Sequence of chain 1.H:
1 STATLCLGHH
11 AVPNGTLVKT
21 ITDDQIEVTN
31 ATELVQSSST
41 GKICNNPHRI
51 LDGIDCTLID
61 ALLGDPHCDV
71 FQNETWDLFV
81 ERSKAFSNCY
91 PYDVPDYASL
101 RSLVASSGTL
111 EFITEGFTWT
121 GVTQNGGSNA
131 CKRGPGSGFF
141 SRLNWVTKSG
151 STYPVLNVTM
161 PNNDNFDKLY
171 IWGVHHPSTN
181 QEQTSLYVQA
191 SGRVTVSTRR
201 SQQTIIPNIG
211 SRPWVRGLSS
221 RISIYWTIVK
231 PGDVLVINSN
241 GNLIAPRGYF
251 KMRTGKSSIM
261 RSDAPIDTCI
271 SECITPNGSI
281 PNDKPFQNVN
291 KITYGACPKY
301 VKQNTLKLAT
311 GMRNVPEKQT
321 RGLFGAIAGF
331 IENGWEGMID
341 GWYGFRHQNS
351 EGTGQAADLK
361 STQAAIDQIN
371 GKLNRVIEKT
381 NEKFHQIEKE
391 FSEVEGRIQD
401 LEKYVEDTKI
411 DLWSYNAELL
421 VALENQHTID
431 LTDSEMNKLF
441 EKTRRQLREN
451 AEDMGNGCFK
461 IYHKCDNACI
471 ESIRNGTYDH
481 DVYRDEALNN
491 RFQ

The small molecule below binds the protein below.
Small molecule (SMILES): CC(=O)N[C@H]1[C@H](O[C@H]2[C@H](O)[C@@H](NC(C)=O)CO[C@@H]2CO)O[C@H](CO)[C@@H](O[C@@H]2O[C@H](CO[C@H]3O[C@H](CO[C@H]4O[C@H](CO)[C@@H](O)[C@H](O)[C@@H]4O)[C@@H](O)[C@H](O[C@H]4O[C@H](CO)[C@@H](O)[C@H](O)[C@@H]4O)[C@@H]3O)[C@@H](O)[C@H](O[C@H]3O[C@H](CO)[C@@H](O)[C@H](O)[C@@H]3O)[C@@H]2O)[C@@H]1O

Binding-site contacts:
Ligand atom O7 contacts residue MET106 of chain 1.T at 4.0 Å.
Ligand atom C6 contacts residue ARG103 of chain 1.T at 3.9 Å.
Ligand atom O7 contacts residue ASP55 of chain 1.T at 2.6 Å (salt-bridge).
Ligand atom O2 contacts residue GLY56 of chain 1.T at 3.4 Å (h-bond).
Ligand atom C1 contacts residue VAL289 of chain 1.H at 4.1 Å (hydrophobic).
Ligand atom O5 contacts residue GLY104 of chain 1.T at 3.2 Å (h-bond).
Ligand atom C4 contacts residue GLN57 of chain 1.T at 4.1 Å.
Ligand atom C7 contacts residue ASP55 of chain 1.T at 3.1 Å.
Ligand atom O7 contacts residue ASN277 of chain 1.H at 4.0 Å.
Ligand atom O6 contacts residue ARG103 of chain 1.T at 2.6 Å (salt-bridge).
Ligand atom C6 contacts residue GLY104 of chain 1.T at 4.1 Å.
Ligand atom C3 contacts residue ASN277 of chain 1.H at 3.8 Å.
Ligand atom C2 contacts residue GLN57 of chain 1.T at 4.0 Å.
Ligand atom O4 contacts residue TYR54 of chain 1.T at 4.0 Å.
Ligand atom C1 contacts residue GLY104 of chain 1.T at 3.7 Å.
Ligand atom O2 contacts residue GLN57 of chain 1.T at 3.5 Å (h-bond).
Ligand atom N2 contacts residue ASN277 of chain 1.H at 2.8 Å (h-bond).
Ligand atom O2 contacts residue ASP55 of chain 1.T at 3.8 Å.
Ligand atom C7 contacts residue ASN277 of chain 1.H at 3.8 Å.
Ligand atom O4 contacts residue LYS291 of chain 1.H at 3.5 Å (salt-bridge).
Ligand atom C3 contacts residue LYS291 of chain 1.H at 4.3 Å.
Ligand atom C2 contacts residue ASN277 of chain 1.H at 2.4 Å.
Ligand atom C5 contacts residue GLN57 of chain 1.T at 3.4 Å.
Ligand atom O3 contacts residue LYS291 of chain 1.H at 3.5 Å (salt-bridge).
Ligand atom C8 contacts residue ASP55 of chain 1.T at 2.9 Å.
Ligand atom O6 contacts residue THR58 of chain 1.T at 3.7 Å.
Ligand atom C6 contacts residue GLN57 of chain 1.T at 3.8 Å.
Ligand atom C2 contacts residue VAL289 of chain 1.H at 4.3 Å (hydrophobic).
Ligand atom O5 contacts residue ASN277 of chain 1.H at 2.4 Å (h-bond).
Ligand atom N2 contacts residue ASP55 of chain 1.T at 4.4 Å.
Ligand atom C4 contacts residue LYS291 of chain 1.H at 4.4 Å.
Ligand atom C4 contacts residue ASN277 of chain 1.H at 4.2 Å.
Ligand atom C5 contacts residue ASN277 of chain 1.H at 3.7 Å.
Ligand atom C1 contacts residue ASN277 of chain 1.H at 1.4 Å.
Ligand atom O3 contacts residue TYR54 of chain 1.T at 4.0 Å.
Ligand atom O4 contacts residue GLN57 of chain 1.T at 3.6 Å.
Ligand atom N2 contacts residue VAL289 of chain 1.H at 3.6 Å.
Ligand atom O6 contacts residue GLY104 of chain 1.T at 3.4 Å (h-bond).
Ligand atom O6 contacts residue THR74 of chain 1.T at 4.2 Å.
Ligand atom O6 contacts residue ASP55 of chain 1.T at 4.4 Å.

Sequence of chain 1.T:
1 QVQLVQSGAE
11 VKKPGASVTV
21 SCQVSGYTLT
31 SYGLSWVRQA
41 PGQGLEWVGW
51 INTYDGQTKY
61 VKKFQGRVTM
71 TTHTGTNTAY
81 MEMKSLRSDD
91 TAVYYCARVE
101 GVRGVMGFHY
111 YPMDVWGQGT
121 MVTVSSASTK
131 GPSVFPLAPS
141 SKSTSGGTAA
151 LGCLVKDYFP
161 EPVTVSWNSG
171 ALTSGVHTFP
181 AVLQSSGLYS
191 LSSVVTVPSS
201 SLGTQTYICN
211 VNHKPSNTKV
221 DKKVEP